Binding-site contacts:
Ligand atom CAW contacts residue LYS110 of chain 1.A at 4.1 Å.
Ligand atom OAR contacts residue TRP106 of chain 1.A at 4.2 Å.
Ligand atom CAX contacts residue LYS110 of chain 1.A at 4.5 Å.
Ligand atom CAY contacts residue TRP106 of chain 1.A at 4.0 Å (hydrophobic).
Ligand atom CAP contacts residue TRP106 of chain 1.A at 3.7 Å (hydrophobic).
Ligand atom CAU contacts residue LYS110 of chain 1.A at 3.4 Å.
Ligand atom CAT contacts residue LYS110 of chain 1.A at 3.7 Å.
Ligand atom CAE contacts residue GLN103 of chain 1.A at 4.0 Å.
Ligand atom CAY contacts residue GLN103 of chain 1.A at 3.4 Å.
Ligand atom CAN contacts residue TRP106 of chain 1.A at 3.5 Å (hydrophobic).
Ligand atom CAP contacts residue LYS110 of chain 1.A at 3.7 Å.
Ligand atom CAF contacts residue GLN103 of chain 1.A at 4.5 Å.
Ligand atom CAC contacts residue TRP106 of chain 1.A at 3.6 Å (hydrophobic).
Ligand atom OAH contacts residue GLU143 of chain 1.A at 4.4 Å.
Ligand atom OAG contacts residue LYS102 of chain 1.A at 4.1 Å.
Ligand atom CAM contacts residue TRP106 of chain 1.A at 4.3 Å (hydrophobic).
Ligand atom CAE contacts residue LYS102 of chain 1.A at 4.1 Å.
Ligand atom OAR contacts residue TRP147 of chain 1.A at 3.8 Å.
Ligand atom CAI contacts residue GLU143 of chain 1.A at 4.1 Å.
Ligand atom OAG contacts residue ASP99 of chain 1.A at 3.6 Å (salt-bridge).
Ligand atom OAS contacts residue LYS110 of chain 1.A at 3.0 Å (salt-bridge).
Ligand atom CAN contacts residue LYS110 of chain 1.A at 4.0 Å.
Ligand atom CAY contacts residue GLN107 of chain 1.A at 3.7 Å.
Ligand atom OAV contacts residue LYS110 of chain 1.A at 3.1 Å (salt-bridge).
Ligand atom CAB contacts residue GLU143 of chain 1.A at 4.2 Å.
Ligand atom OAG contacts residue GLN103 of chain 1.A at 4.2 Å.
Ligand atom OAO contacts residue TRP106 of chain 1.A at 4.2 Å.
Ligand atom OAS contacts residue GLN107 of chain 1.A at 4.2 Å.
Ligand atom OAO contacts residue LYS110 of chain 1.A at 3.4 Å (salt-bridge).

Sequence of chain 1.A:
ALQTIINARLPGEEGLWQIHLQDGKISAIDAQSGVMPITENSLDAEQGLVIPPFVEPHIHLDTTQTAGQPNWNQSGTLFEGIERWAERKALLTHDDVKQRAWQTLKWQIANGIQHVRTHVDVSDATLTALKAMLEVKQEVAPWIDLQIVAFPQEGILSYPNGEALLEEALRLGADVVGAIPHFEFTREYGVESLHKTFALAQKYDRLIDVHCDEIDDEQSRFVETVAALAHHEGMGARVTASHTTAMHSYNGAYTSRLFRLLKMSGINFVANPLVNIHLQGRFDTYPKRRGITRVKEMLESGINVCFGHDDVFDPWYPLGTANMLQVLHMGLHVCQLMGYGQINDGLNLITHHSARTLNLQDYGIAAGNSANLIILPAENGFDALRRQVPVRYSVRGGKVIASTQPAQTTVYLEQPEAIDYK

A small-molecule ligand and the protein it binds are described below.
Small molecule (SMILES): C[C@H](O)COCC(COC[C@@H](C)O)(COC[C@@H](C)O)COC[C@@H](C)O